A small-molecule ligand and the protein it binds are described below.
Small molecule (SMILES): CN1CCN(CCOc2cc(OC3CCOCC3)c3c(Nc4c(Cl)ccc5c4OCO5)ncnc3c2)CC1

Sequence of chain 1.A:
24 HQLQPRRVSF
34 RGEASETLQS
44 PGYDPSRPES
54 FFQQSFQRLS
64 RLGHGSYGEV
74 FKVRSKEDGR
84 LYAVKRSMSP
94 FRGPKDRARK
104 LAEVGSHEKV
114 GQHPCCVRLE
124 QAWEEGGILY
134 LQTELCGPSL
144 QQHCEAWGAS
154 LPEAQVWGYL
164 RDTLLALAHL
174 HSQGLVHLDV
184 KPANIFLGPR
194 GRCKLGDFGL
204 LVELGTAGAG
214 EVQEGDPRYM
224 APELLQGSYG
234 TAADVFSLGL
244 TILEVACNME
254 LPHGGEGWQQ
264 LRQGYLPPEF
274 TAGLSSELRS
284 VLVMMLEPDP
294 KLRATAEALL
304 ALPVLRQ

Binding-site contacts:
Ligand atom C25 contacts residue ALA86 of chain 1.A at 3.2 Å (hydrophobic).
Ligand atom C19 contacts residue LEU65 of chain 1.A at 3.9 Å (hydrophobic).
Ligand atom O8 contacts residue PRO141 of chain 1.A at 3.9 Å.
Ligand atom C25 contacts residue THR136 of chain 1.A at 3.5 Å.
Ligand atom O26 contacts residue LYS88 of chain 1.A at 3.7 Å.
Ligand atom O26 contacts residue LEU134 of chain 1.A at 3.7 Å.
Ligand atom O24 contacts residue ALA86 of chain 1.A at 3.4 Å.
Ligand atom C33 contacts residue GLU137 of chain 1.A at 3.5 Å.
Ligand atom O26 contacts residue THR136 of chain 1.A at 3.7 Å.
Ligand atom C19 contacts residue PHE189 of chain 1.A at 3.5 Å (hydrophobic).
Ligand atom C6 contacts residue CYS139 of chain 1.A at 3.9 Å (hydrophobic).
Ligand atom O8 contacts residue GLY140 of chain 1.A at 3.7 Å.
Ligand atom C36 contacts residue LEU65 of chain 1.A at 3.8 Å (hydrophobic).
Ligand atom CL3 contacts residue PHE189 of chain 1.A at 3.5 Å.
Ligand atom C33 contacts residue ALA86 of chain 1.A at 3.5 Å (hydrophobic).
Ligand atom C29 contacts residue ASP200 of chain 1.A at 3.3 Å.
Ligand atom C28 contacts residue LYS88 of chain 1.A at 3.6 Å.
Ligand atom C13 contacts residue LEU65 of chain 1.A at 3.8 Å (hydrophobic).
Ligand atom C7 contacts residue LEU65 of chain 1.A at 3.7 Å (hydrophobic).
Ligand atom C25 contacts residue LEU134 of chain 1.A at 3.5 Å (hydrophobic).
Ligand atom C10 contacts residue LEU65 of chain 1.A at 3.9 Å (hydrophobic).
Ligand atom C18 contacts residue GLY66 of chain 1.A at 3.7 Å.
Ligand atom C18 contacts residue LEU65 of chain 1.A at 3.3 Å (hydrophobic).
Ligand atom N32 contacts residue ALA86 of chain 1.A at 3.7 Å.
Ligand atom C17 contacts residue TYR70 of chain 1.A at 3.6 Å (hydrophobic).
Ligand atom C20 contacts residue PHE189 of chain 1.A at 3.8 Å (hydrophobic).
Ligand atom C36 contacts residue GLY140 of chain 1.A at 3.6 Å.
Ligand atom C4 contacts residue PRO141 of chain 1.A at 3.8 Å (hydrophobic).
Ligand atom C35 contacts residue LEU65 of chain 1.A at 3.8 Å (hydrophobic).
Ligand atom C7 contacts residue CYS139 of chain 1.A at 3.3 Å (hydrophobic).
Ligand atom O24 contacts residue THR136 of chain 1.A at 3.8 Å.
Ligand atom O24 contacts residue VAL73 of chain 1.A at 3.6 Å.
Ligand atom C35 contacts residue PHE189 of chain 1.A at 3.9 Å (hydrophobic).
Ligand atom C36 contacts residue CYS139 of chain 1.A at 3.2 Å (hydrophobic).
Ligand atom N34 contacts residue CYS139 of chain 1.A at 3.2 Å (h-bond).
Ligand atom C14 contacts residue PHE189 of chain 1.A at 3.8 Å (hydrophobic).
Ligand atom C25 contacts residue LYS88 of chain 1.A at 3.7 Å.
Ligand atom C11 contacts residue PHE189 of chain 1.A at 3.6 Å (hydrophobic).
Ligand atom C33 contacts residue CYS139 of chain 1.A at 3.9 Å (hydrophobic).
Ligand atom C9 contacts residue LEU65 of chain 1.A at 3.9 Å (hydrophobic).